This protein binds this small molecule.
Small molecule (SMILES): O=C([O-])C(=O)[O-]

Binding-site contacts:
Ligand atom O1 contacts residue ARG245 of chain 1.B at 3.2 Å (salt-bridge).
Ligand atom O2 contacts residue ALA278 of chain 1.B at 4.4 Å.
Ligand atom C1 contacts residue GLU223 of chain 1.B at 3.6 Å.
Ligand atom O3 contacts residue GLY246 of chain 1.B at 3.7 Å.
Ligand atom C2 contacts residue ALA244 of chain 1.B at 3.5 Å (hydrophobic).
Ligand atom O4 contacts residue ALA244 of chain 1.B at 3.8 Å.
Ligand atom C2 contacts residue GLU223 of chain 1.B at 3.8 Å.
Ligand atom O4 contacts residue GLU223 of chain 1.B at 3.2 Å (salt-bridge).
Ligand atom O1 contacts residue ALA244 of chain 1.B at 3.0 Å.
Ligand atom C2 contacts residue THR279 of chain 1.B at 3.7 Å.
Ligand atom O3 contacts residue GLU223 of chain 1.B at 2.9 Å (salt-bridge).
Ligand atom O2 contacts residue MET311 of chain 1.B at 4.2 Å.
Ligand atom O2 contacts residue MET242 of chain 1.B at 4.3 Å.
Ligand atom O2 contacts residue ALA244 of chain 1.B at 4.0 Å.
Ligand atom O4 contacts residue LYS221 of chain 1.B at 2.8 Å (salt-bridge).
Ligand atom C1 contacts residue THR279 of chain 1.B at 3.5 Å.
Ligand atom O3 contacts residue ALA244 of chain 1.B at 3.5 Å (h-bond).
Ligand atom C2 contacts residue LYS221 of chain 1.B at 3.8 Å.
Ligand atom O1 contacts residue MG1 of chain 1.K at 4.1 Å.
Ligand atom O3 contacts residue ASP247 of chain 1.B at 2.9 Å (salt-bridge).
Ligand atom O4 contacts residue ASP247 of chain 1.B at 4.1 Å.
Ligand atom C1 contacts residue ASP247 of chain 1.B at 3.8 Å.
Ligand atom O1 contacts residue GLY246 of chain 1.B at 2.8 Å (h-bond).
Ligand atom O4 contacts residue MG1 of chain 1.K at 2.2 Å.
Ligand atom C1 contacts residue MG1 of chain 1.K at 2.9 Å.
Ligand atom O1 contacts residue ASP247 of chain 1.B at 3.9 Å.
Ligand atom C2 contacts residue MG1 of chain 1.K at 2.9 Å.
Ligand atom O2 contacts residue THR279 of chain 1.B at 3.1 Å (h-bond).
Ligand atom O3 contacts residue MG1 of chain 1.K at 2.2 Å.
Ligand atom O2 contacts residue LYS221 of chain 1.B at 4.0 Å.
Ligand atom C1 contacts residue GLY246 of chain 1.B at 3.6 Å.
Ligand atom O1 contacts residue THR279 of chain 1.B at 2.6 Å (h-bond).
Ligand atom C1 contacts residue ALA244 of chain 1.B at 3.5 Å (hydrophobic).
Ligand atom C1 contacts residue ARG245 of chain 1.B at 4.1 Å.
Ligand atom O2 contacts residue MG1 of chain 1.K at 4.2 Å.

Sequence of chain 1.B:
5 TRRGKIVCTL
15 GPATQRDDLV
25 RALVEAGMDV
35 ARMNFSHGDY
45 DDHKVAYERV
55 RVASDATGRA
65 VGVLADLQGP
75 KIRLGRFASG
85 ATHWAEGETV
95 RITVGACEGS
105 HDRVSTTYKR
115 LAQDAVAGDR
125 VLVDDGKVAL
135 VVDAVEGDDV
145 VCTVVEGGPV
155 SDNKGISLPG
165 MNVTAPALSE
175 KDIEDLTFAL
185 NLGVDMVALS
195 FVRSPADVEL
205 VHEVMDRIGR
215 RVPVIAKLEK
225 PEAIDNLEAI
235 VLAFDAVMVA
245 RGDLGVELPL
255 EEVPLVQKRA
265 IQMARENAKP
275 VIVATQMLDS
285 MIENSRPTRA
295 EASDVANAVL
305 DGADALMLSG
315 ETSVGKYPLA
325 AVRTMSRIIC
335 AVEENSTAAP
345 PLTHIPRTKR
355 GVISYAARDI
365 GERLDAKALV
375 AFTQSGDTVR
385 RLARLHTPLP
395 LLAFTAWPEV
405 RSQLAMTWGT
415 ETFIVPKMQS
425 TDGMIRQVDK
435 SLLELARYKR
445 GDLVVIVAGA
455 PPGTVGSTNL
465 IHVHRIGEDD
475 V